Sequence of chain 1.A:
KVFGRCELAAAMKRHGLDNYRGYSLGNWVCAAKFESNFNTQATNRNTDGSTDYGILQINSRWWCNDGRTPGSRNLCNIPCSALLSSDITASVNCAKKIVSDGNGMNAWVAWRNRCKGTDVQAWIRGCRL

This small molecule binds to this protein.
Small molecule (SMILES): [O][Re+]([O])([O])([C]=O)([C]=O)[C]=O

Binding-site contacts:
Ligand atom O4 contacts residue HIS15 of chain 1.A at 3.9 Å.
Ligand atom O4 contacts residue ARG14 of chain 1.A at 3.5 Å.
Ligand atom C4 contacts residue ARG14 of chain 1.A at 3.7 Å.
Ligand atom O6 contacts residue HIS15 of chain 1.A at 3.8 Å.
Ligand atom C6 contacts residue ARG14 of chain 1.A at 3.9 Å.
Ligand atom RE1 contacts residue HIS15 of chain 1.A at 2.2 Å.
Ligand atom C4 contacts residue HIS15 of chain 1.A at 3.0 Å.
Ligand atom O4 contacts residue ALA11 of chain 1.A at 3.4 Å.
Ligand atom O12 contacts residue HIS15 of chain 1.A at 2.9 Å (h-bond).
Ligand atom C5 contacts residue HIS15 of chain 1.A at 4.1 Å.
Ligand atom C6 contacts residue HIS15 of chain 1.A at 3.0 Å.
Ligand atom O12 contacts residue THR89 of chain 1.A at 4.2 Å.
Ligand atom RE1 contacts residue ASP87 of chain 1.A at 4.5 Å.
Ligand atom C4 contacts residue ALA11 of chain 1.A at 3.9 Å (hydrophobic).
Ligand atom O12 contacts residue ASP87 of chain 1.A at 2.7 Å (salt-bridge).
Ligand atom O4 contacts residue ALA10 of chain 1.A at 4.4 Å.
Ligand atom O6 contacts residue ARG14 of chain 1.A at 3.3 Å (salt-bridge).